Binding-site contacts:
Ligand atom C5 contacts residue FE21 of chain 1.T at 3.8 Å.
Ligand atom C2 contacts residue HIS209 of chain 1.B at 3.9 Å.
Ligand atom N1 contacts residue GLN151 of chain 1.B at 2.8 Å (h-bond).
Ligand atom N3 contacts residue FE21 of chain 1.T at 4.0 Å.
Ligand atom C4 contacts residue ASP308 of chain 1.B at 3.9 Å.
Ligand atom C4 contacts residue GLU212 of chain 1.B at 3.6 Å.
Ligand atom C4 contacts residue LEU76 of chain 1.B at 3.8 Å (hydrophobic).
Ligand atom N3 contacts residue LEU76 of chain 1.B at 3.2 Å.
Ligand atom F contacts residue TRP314 of chain 1.B at 3.4 Å.
Ligand atom N4 contacts residue ASP308 of chain 1.B at 3.0 Å (salt-bridge).
Ligand atom O2 contacts residue GLU212 of chain 1.B at 3.7 Å.
Ligand atom F contacts residue GLU273 of chain 1.B at 3.0 Å.
Ligand atom O2 contacts residue PHE149 of chain 1.B at 3.6 Å.
Ligand atom N4 contacts residue GLU212 of chain 1.B at 2.7 Å (salt-bridge).
Ligand atom N4 contacts residue FE21 of chain 1.T at 3.9 Å.
Ligand atom N3 contacts residue GLU212 of chain 1.B at 2.9 Å (salt-bridge).
Ligand atom N1 contacts residue HIS58 of chain 1.B at 3.9 Å.
Ligand atom C4 contacts residue GLU273 of chain 1.B at 4.1 Å.
Ligand atom F contacts residue HIS58 of chain 1.B at 3.8 Å.
Ligand atom C6 contacts residue GLN151 of chain 1.B at 3.6 Å.
Ligand atom F contacts residue ASP308 of chain 1.B at 3.7 Å.
Ligand atom N3 contacts residue HIS209 of chain 1.B at 3.9 Å.
Ligand atom F contacts residue SER309 of chain 1.B at 3.2 Å.
Ligand atom O2 contacts residue ILE178 of chain 1.B at 3.6 Å.
Ligand atom N1 contacts residue PHE149 of chain 1.B at 4.0 Å.
Ligand atom N4 contacts residue GLU273 of chain 1.B at 3.3 Å (salt-bridge).
Ligand atom O2 contacts residue HIS209 of chain 1.B at 3.9 Å.
Ligand atom C2 contacts residue GLU212 of chain 1.B at 3.8 Å.
Ligand atom C6 contacts residue HIS58 of chain 1.B at 3.6 Å.
Ligand atom N1 contacts residue TRP314 of chain 1.B at 3.6 Å.
Ligand atom C5 contacts residue TRP314 of chain 1.B at 3.5 Å (hydrophobic).
Ligand atom C4 contacts residue FE21 of chain 1.T at 3.7 Å.
Ligand atom O2 contacts residue GLN151 of chain 1.B at 3.0 Å (h-bond).
Ligand atom C6 contacts residue TRP314 of chain 1.B at 3.4 Å (hydrophobic).
Ligand atom C2 contacts residue GLN151 of chain 1.B at 3.7 Å.
Ligand atom N4 contacts residue LEU277 of chain 1.B at 3.7 Å.
Ligand atom C5 contacts residue HIS58 of chain 1.B at 3.8 Å.
Ligand atom O2 contacts residue LEU76 of chain 1.B at 3.6 Å.
Ligand atom C5 contacts residue GLU273 of chain 1.B at 3.9 Å.
Ligand atom C2 contacts residue LEU76 of chain 1.B at 3.5 Å (hydrophobic).

The protein below binds the small molecule below.
Small molecule (SMILES): Nc1nc(=O)[nH]cc1F

Sequence of chain 1.B:
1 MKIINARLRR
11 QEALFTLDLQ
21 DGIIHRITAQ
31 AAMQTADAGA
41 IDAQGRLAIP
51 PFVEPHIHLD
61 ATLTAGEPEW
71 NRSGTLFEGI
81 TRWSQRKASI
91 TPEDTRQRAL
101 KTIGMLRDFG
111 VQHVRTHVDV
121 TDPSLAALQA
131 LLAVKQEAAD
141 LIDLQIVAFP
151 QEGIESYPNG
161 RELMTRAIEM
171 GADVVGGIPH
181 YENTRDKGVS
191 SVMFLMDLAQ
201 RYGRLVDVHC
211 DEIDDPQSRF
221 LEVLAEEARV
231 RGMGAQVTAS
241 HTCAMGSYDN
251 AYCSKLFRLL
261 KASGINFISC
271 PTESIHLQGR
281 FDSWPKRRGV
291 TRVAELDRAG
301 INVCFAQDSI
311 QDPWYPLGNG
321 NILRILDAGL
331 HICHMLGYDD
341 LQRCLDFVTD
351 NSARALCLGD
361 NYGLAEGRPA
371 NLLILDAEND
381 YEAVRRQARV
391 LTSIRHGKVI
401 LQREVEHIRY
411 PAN